Sequence of chain 1.A:
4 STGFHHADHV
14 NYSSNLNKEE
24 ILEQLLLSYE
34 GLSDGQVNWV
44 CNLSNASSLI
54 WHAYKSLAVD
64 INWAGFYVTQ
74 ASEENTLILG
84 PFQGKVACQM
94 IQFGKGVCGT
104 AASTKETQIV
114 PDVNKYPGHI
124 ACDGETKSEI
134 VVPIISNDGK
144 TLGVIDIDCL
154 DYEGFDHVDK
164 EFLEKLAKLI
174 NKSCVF

A protein and the small-molecule ligand that binds it are described below.
Small molecule (SMILES): C[S@@](=O)CC[C@H](N)C(=O)O

Binding-site contacts:
Ligand atom C contacts residue ASP151 of chain 1.A at 3.5 Å.
Ligand atom N contacts residue TYR70 of chain 1.A at 2.6 Å (h-bond).
Ligand atom OXT contacts residue CYS125 of chain 1.A at 3.4 Å.
Ligand atom N contacts residue CYS125 of chain 1.A at 3.4 Å (h-bond).
Ligand atom CE contacts residue ILE123 of chain 1.A at 2.8 Å (hydrophobic).
Ligand atom CE contacts residue VAL100 of chain 1.A at 2.9 Å (hydrophobic).
Ligand atom O contacts residue GLU132 of chain 1.A at 3.7 Å.
Ligand atom OE contacts residue VAL100 of chain 1.A at 3.6 Å (h-bond).
Ligand atom CA contacts residue CYS125 of chain 1.A at 3.7 Å (hydrophobic).
Ligand atom CB contacts residue GLU132 of chain 1.A at 4.0 Å.
Ligand atom CG contacts residue ILE123 of chain 1.A at 3.3 Å (hydrophobic).
Ligand atom CB contacts residue CYS125 of chain 1.A at 3.7 Å (hydrophobic).
Ligand atom O contacts residue ASP151 of chain 1.A at 2.6 Å (salt-bridge).
Ligand atom OE contacts residue CYS101 of chain 1.A at 3.3 Å (h-bond).
Ligand atom CB contacts residue ILE123 of chain 1.A at 3.0 Å (hydrophobic).
Ligand atom OXT contacts residue ASP149 of chain 1.A at 4.1 Å.
Ligand atom S contacts residue GLU132 of chain 1.A at 3.8 Å.
Ligand atom O contacts residue ASP149 of chain 1.A at 3.9 Å.
Ligand atom CA contacts residue GLU132 of chain 1.A at 3.8 Å.
Ligand atom S contacts residue VAL100 of chain 1.A at 3.2 Å (h-bond).
Ligand atom CG contacts residue GLU132 of chain 1.A at 2.9 Å.
Ligand atom S contacts residue ILE123 of chain 1.A at 3.9 Å.
Ligand atom OXT contacts residue TRP66 of chain 1.A at 4.1 Å.
Ligand atom S contacts residue GLY99 of chain 1.A at 4.0 Å.
Ligand atom CA contacts residue CYS101 of chain 1.A at 3.9 Å (hydrophobic).
Ligand atom N contacts residue CYS101 of chain 1.A at 4.1 Å.
Ligand atom S contacts residue CYS101 of chain 1.A at 3.3 Å (h-bond).
Ligand atom OE contacts residue ILE94 of chain 1.A at 3.6 Å.
Ligand atom OE contacts residue ILE123 of chain 1.A at 3.8 Å.
Ligand atom CE contacts residue HIS122 of chain 1.A at 3.3 Å.
Ligand atom CE contacts residue GLU132 of chain 1.A at 4.0 Å.
Ligand atom N contacts residue ASP149 of chain 1.A at 3.7 Å.
Ligand atom CA contacts residue TYR70 of chain 1.A at 4.1 Å (hydrophobic).
Ligand atom C contacts residue CYS125 of chain 1.A at 3.6 Å (hydrophobic).
Ligand atom OE contacts residue GLY99 of chain 1.A at 3.9 Å.
Ligand atom CE contacts residue GLY99 of chain 1.A at 3.5 Å.
Ligand atom OXT contacts residue ASP151 of chain 1.A at 3.6 Å.
Ligand atom C contacts residue ASP149 of chain 1.A at 3.5 Å.
Ligand atom CA contacts residue ASP149 of chain 1.A at 3.1 Å.
Ligand atom N contacts residue ILE94 of chain 1.A at 3.5 Å.